Sequence of chain 1.B:
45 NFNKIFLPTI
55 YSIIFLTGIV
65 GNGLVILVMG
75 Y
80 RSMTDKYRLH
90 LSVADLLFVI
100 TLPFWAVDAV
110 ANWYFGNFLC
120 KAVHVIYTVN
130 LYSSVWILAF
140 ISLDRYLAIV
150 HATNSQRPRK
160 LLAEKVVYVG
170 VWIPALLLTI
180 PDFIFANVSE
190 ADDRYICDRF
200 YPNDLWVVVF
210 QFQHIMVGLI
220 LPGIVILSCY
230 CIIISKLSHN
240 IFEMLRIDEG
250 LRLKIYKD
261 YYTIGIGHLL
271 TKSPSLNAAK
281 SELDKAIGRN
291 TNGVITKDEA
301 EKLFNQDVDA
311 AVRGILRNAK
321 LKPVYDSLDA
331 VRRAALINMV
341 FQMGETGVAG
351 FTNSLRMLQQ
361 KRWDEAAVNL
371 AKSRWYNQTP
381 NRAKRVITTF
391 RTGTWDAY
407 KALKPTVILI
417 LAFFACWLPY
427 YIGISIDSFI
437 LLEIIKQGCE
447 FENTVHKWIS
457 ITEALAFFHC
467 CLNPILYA

Binding-site contacts:
Ligand atom C1 contacts residue ARG198 of chain 1.B at 3.7 Å.
Ligand atom C19 contacts residue HIS123 of chain 1.B at 3.7 Å.
Ligand atom C16 contacts residue CYS196 of chain 1.B at 3.8 Å (hydrophobic).
Ligand atom C10 contacts residue ASP107 of chain 1.B at 3.9 Å.
Ligand atom C20 contacts residue VAL122 of chain 1.B at 3.6 Å (hydrophobic).
Ligand atom C20 contacts residue CYS196 of chain 1.B at 3.9 Å (hydrophobic).
Ligand atom S1 contacts residue TRP104 of chain 1.B at 3.9 Å.
Ligand atom S2 contacts residue CYS196 of chain 1.B at 3.4 Å (h-bond).
Ligand atom S1 contacts residue GLU459 of chain 1.B at 3.3 Å (salt-bridge).
Ligand atom C11 contacts residue ASP107 of chain 1.B at 3.3 Å.
Ligand atom N1 contacts residue GLU459 of chain 1.B at 2.8 Å (salt-bridge).
Ligand atom C3 contacts residue TYR126 of chain 1.B at 3.6 Å (hydrophobic).
Ligand atom C3 contacts residue TRP104 of chain 1.B at 4.2 Å (hydrophobic).
Ligand atom C9 contacts residue CYS196 of chain 1.B at 3.5 Å (hydrophobic).
Ligand atom C1 contacts residue GLU459 of chain 1.B at 3.5 Å.
Ligand atom C2 contacts residue ARG198 of chain 1.B at 4.1 Å.
Ligand atom S2 contacts residue ASP197 of chain 1.B at 3.3 Å.
Ligand atom C4 contacts residue GLU459 of chain 1.B at 3.2 Å.
Ligand atom C21 contacts residue CYS196 of chain 1.B at 3.2 Å (hydrophobic).
Ligand atom C13 contacts residue ARG193 of chain 1.B at 4.2 Å.
Ligand atom C18 contacts residue TRP104 of chain 1.B at 3.5 Å (hydrophobic).
Ligand atom C15 contacts residue ASP107 of chain 1.B at 3.9 Å.
Ligand atom C2 contacts residue GLU459 of chain 1.B at 3.9 Å.
Ligand atom C14 contacts residue ASP107 of chain 1.B at 4.1 Å.
Ligand atom C11 contacts residue ILE195 of chain 1.B at 3.5 Å (hydrophobic).
Ligand atom C12 contacts residue ASP107 of chain 1.B at 4.0 Å.
Ligand atom C21 contacts residue ASP107 of chain 1.B at 4.0 Å.
Ligand atom C1 contacts residue TYR126 of chain 1.B at 3.9 Å (hydrophobic).
Ligand atom C17 contacts residue TRP104 of chain 1.B at 4.0 Å (hydrophobic).
Ligand atom C16 contacts residue ASP107 of chain 1.B at 3.5 Å.
Ligand atom N4 contacts residue ASP107 of chain 1.B at 3.1 Å (salt-bridge).
Ligand atom C2 contacts residue TYR126 of chain 1.B at 4.1 Å (hydrophobic).
Ligand atom C9 contacts residue ASP107 of chain 1.B at 4.1 Å.
Ligand atom C11 contacts residue ARG193 of chain 1.B at 3.6 Å.
Ligand atom C6 contacts residue ARG198 of chain 1.B at 3.7 Å.
Ligand atom C12 contacts residue ARG193 of chain 1.B at 3.8 Å.
Ligand atom C12 contacts residue ILE195 of chain 1.B at 3.5 Å (hydrophobic).
Ligand atom N4 contacts residue CYS196 of chain 1.B at 3.5 Å (h-bond).
Ligand atom C13 contacts residue ASP107 of chain 1.B at 3.4 Å.
Ligand atom C19 contacts residue VAL122 of chain 1.B at 3.6 Å (hydrophobic).

A protein and the small-molecule ligand that binds it are described below.
Small molecule (SMILES): CC1(C)CN2C(CS/C(=N\C3CCCCC3)NC3CCCCC3)=CSC2=N1